Binding-site contacts:
Ligand atom C9 contacts residue LEU209 of chain 1.B at 4.0 Å (hydrophobic).
Ligand atom C6 contacts residue LEU209 of chain 1.B at 4.0 Å (hydrophobic).
Ligand atom O16 contacts residue LYS109 of chain 1.B at 3.1 Å.
Ligand atom C10 contacts residue VAL94 of chain 1.B at 3.9 Å (hydrophobic).
Ligand atom C23 contacts residue GLY89 of chain 1.B at 3.3 Å.
Ligand atom C15 contacts residue LYS109 of chain 1.B at 3.3 Å.
Ligand atom N5 contacts residue ALA107 of chain 1.B at 3.5 Å.
Ligand atom C2 contacts residue LEU209 of chain 1.B at 3.8 Å (hydrophobic).
Ligand atom O16 contacts residue GLU128 of chain 1.B at 3.2 Å (salt-bridge).
Ligand atom C1 contacts residue MET157 of chain 1.B at 3.5 Å (hydrophobic).
Ligand atom C7 contacts residue LEU209 of chain 1.B at 3.5 Å (hydrophobic).
Ligand atom C6 contacts residue ALA107 of chain 1.B at 3.8 Å (hydrophobic).
Ligand atom C2 contacts residue ALA107 of chain 1.B at 3.5 Å (hydrophobic).
Ligand atom C2 contacts residue MET160 of chain 1.B at 4.0 Å (hydrophobic).
Ligand atom N11 contacts residue VAL94 of chain 1.B at 3.7 Å.
Ligand atom C19 contacts residue ASP220 of chain 1.B at 3.7 Å.
Ligand atom N13 contacts residue ASP220 of chain 1.B at 3.2 Å (salt-bridge).
Ligand atom C23 contacts residue ARG88 of chain 1.B at 3.5 Å.
Ligand atom C7 contacts residue ALA107 of chain 1.B at 3.8 Å (hydrophobic).
Ligand atom C8 contacts residue LEU209 of chain 1.B at 3.6 Å (hydrophobic).
Ligand atom O16 contacts residue ASP220 of chain 1.B at 3.8 Å.
Ligand atom S18 contacts residue MET157 of chain 1.B at 3.3 Å (h-bond).
Ligand atom C22 contacts residue GLY89 of chain 1.B at 3.5 Å.
Ligand atom N5 contacts residue MET160 of chain 1.B at 3.1 Å (h-bond).
Ligand atom C21 contacts residue ASP220 of chain 1.B at 3.6 Å.
Ligand atom N3 contacts residue MET160 of chain 1.B at 2.9 Å (h-bond).
Ligand atom C15 contacts residue ALA219 of chain 1.B at 3.7 Å (hydrophobic).
Ligand atom N3 contacts residue ALA107 of chain 1.B at 3.3 Å.
Ligand atom C12 contacts residue ASP220 of chain 1.B at 3.9 Å.
Ligand atom C1 contacts residue VAL141 of chain 1.B at 3.2 Å (hydrophobic).
Ligand atom O16 contacts residue ALA219 of chain 1.B at 2.9 Å (h-bond).
Ligand atom C1 contacts residue GLU158 of chain 1.B at 3.1 Å.
Ligand atom C6 contacts residue ILE86 of chain 1.B at 3.5 Å (hydrophobic).
Ligand atom N3 contacts residue TYR159 of chain 1.B at 3.4 Å.
Ligand atom C2 contacts residue GLU158 of chain 1.B at 3.4 Å.
Ligand atom N3 contacts residue GLU158 of chain 1.B at 3.0 Å (salt-bridge).
Ligand atom N13 contacts residue LYS109 of chain 1.B at 3.3 Å.
Ligand atom N5 contacts residue ILE86 of chain 1.B at 3.9 Å.
Ligand atom C9 contacts residue VAL94 of chain 1.B at 3.9 Å (hydrophobic).
Ligand atom N5 contacts residue TYR159 of chain 1.B at 3.5 Å.

Sequence of chain 1.B:
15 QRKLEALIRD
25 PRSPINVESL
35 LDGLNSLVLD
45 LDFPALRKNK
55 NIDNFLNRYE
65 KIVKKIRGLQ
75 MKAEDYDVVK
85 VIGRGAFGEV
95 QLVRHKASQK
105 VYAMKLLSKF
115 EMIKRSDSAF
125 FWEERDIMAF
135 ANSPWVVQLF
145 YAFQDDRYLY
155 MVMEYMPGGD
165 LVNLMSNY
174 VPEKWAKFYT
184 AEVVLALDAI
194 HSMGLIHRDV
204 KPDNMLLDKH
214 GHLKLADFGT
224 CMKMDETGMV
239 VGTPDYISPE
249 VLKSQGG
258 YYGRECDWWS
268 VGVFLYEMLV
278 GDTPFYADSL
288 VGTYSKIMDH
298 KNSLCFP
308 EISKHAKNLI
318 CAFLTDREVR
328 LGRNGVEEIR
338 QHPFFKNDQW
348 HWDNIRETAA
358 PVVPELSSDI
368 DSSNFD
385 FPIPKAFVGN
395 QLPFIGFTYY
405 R

The protein below binds the small molecule below.
Small molecule (SMILES): Cc1[nH]ncc1-c1cc2nc([C@@H]3CC4CCN3CC4)[nH]c(=O)c2s1